Sequence of chain 1.A:
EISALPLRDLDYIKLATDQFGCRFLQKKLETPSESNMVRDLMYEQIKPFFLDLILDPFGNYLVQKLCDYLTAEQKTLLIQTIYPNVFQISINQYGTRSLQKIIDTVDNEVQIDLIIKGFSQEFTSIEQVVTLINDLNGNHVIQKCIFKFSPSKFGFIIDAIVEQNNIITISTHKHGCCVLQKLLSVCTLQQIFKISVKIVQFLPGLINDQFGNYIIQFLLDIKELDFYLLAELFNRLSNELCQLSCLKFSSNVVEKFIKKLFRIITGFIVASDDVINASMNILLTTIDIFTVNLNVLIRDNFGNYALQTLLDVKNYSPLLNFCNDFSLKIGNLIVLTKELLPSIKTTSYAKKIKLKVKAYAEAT

Binding-site contacts:
Ligand atom N3 contacts residue TYR320 of chain 1.A at 3.1 Å.
Ligand atom C2 contacts residue TYR320 of chain 1.A at 2.9 Å (hydrophobic).
Ligand atom O4 contacts residue LYS387 of chain 1.A at 3.0 Å (salt-bridge).
Ligand atom O2 contacts residue ASN216 of chain 1.A at 2.8 Å (h-bond).
Ligand atom N3 contacts residue TYR64 of chain 1.A at 3.2 Å.
Ligand atom N2 contacts residue GLU258 of chain 1.A at 2.7 Å (salt-bridge).
Ligand atom O2' contacts residue LYS251 of chain 1.A at 2.9 Å (salt-bridge).
Ligand atom C2 contacts residue GLN103 of chain 1.A at 3.1 Å.
Ligand atom C2 contacts residue TYR217 of chain 1.A at 3.0 Å (hydrophobic).
Ligand atom O2 contacts residue PHE252 of chain 1.A at 3.1 Å.
Ligand atom C2' contacts residue TYR320 of chain 1.A at 3.2 Å (hydrophobic).
Ligand atom O2 contacts residue ASN63 of chain 1.A at 3.1 Å (h-bond).
Ligand atom O2' contacts residue ARG26 of chain 1.A at 2.8 Å (salt-bridge).
Ligand atom C2 contacts residue TYR64 of chain 1.A at 3.2 Å (hydrophobic).
Ligand atom N7 contacts residue TYR217 of chain 1.A at 3.2 Å.
Ligand atom N3 contacts residue ASN142 of chain 1.A at 2.8 Å (h-bond).
Ligand atom C2 contacts residue GLU258 of chain 1.A at 3.1 Å.
Ligand atom O2 contacts residue TYR97 of chain 1.A at 3.1 Å.
Ligand atom O4 contacts residue ASN255 of chain 1.A at 3.2 Å.
Ligand atom O2' contacts residue GLN22 of chain 1.A at 2.1 Å (h-bond).
Ligand atom N3 contacts residue ASN319 of chain 1.A at 2.8 Å (h-bond).
Ligand atom N1 contacts residue TYR217 of chain 1.A at 3.1 Å (h-bond).
Ligand atom N1 contacts residue GLU258 of chain 1.A at 2.6 Å (salt-bridge).
Ligand atom N6 contacts residue GLN103 of chain 1.A at 3.2 Å (h-bond).
Ligand atom N3 contacts residue TYR217 of chain 1.A at 3.2 Å (h-bond).
Ligand atom N2 contacts residue SER254 of chain 1.A at 3.0 Å (h-bond).
Ligand atom O2 contacts residue ASN142 of chain 1.A at 2.8 Å (h-bond).
Ligand atom N6 contacts residue GLN29 of chain 1.A at 3.1 Å (h-bond).
Ligand atom N1 contacts residue GLN103 of chain 1.A at 2.7 Å (h-bond).
Ligand atom O4 contacts residue GLN220 of chain 1.A at 3.0 Å (h-bond).
Ligand atom N1 contacts residue GLN29 of chain 1.A at 2.8 Å (h-bond).
Ligand atom O2 contacts residue ASN319 of chain 1.A at 3.0 Å (h-bond).
Ligand atom O4 contacts residue GLN323 of chain 1.A at 3.0 Å (h-bond).
Ligand atom C6 contacts residue ARG100 of chain 1.A at 3.2 Å.
Ligand atom O4 contacts residue GLN67 of chain 1.A at 2.8 Å (h-bond).
Ligand atom O2 contacts residue HIS143 of chain 1.A at 2.9 Å (h-bond).
Ligand atom N3 contacts residue ASN216 of chain 1.A at 2.8 Å (h-bond).
Ligand atom N1 contacts residue TYR320 of chain 1.A at 3.0 Å (h-bond).
Ligand atom N3 contacts residue ASN63 of chain 1.A at 2.9 Å (h-bond).
Ligand atom N1 contacts residue GLN184 of chain 1.A at 3.0 Å (h-bond).

The small molecule below binds the protein below.
Small molecule (SMILES): Nc1ccn([C@@H]2O[C@H](CO[P](=O)(O)O[C@H]3[C@@H](O)[C@H](n4cnc5c(N)ncnc54)O[C@@H]3CO[P](=O)(O)O[C@H]3[C@@H](O)[C@H](n4ccc(=O)[nH]c4=O)O[C@@H]3CO[P](=O)(O)O[C@H]3[C@@H](O)[C@H](n4cnc5c(=O)nc(N)[nH]c54)O[C@@H]3CO[P](=O)(O)O[C@H]3[C@@H](O)[C@H](n4ccc(=O)[nH]c4=O)O[C@@H]3CO)[C@@H](O[P](=O)(O)OC[C@H]3O[C@@H](n4ccc(=O)[nH]c4=O)[C@H](O)[C@@H]3O[P](=O)(O)OC[C@H]3O[C@@H](n4cnc5c(N)ncnc54)[C@H](O)[C@@H]3O[P](=O)(O)OC[C@H]3O[C@@H](n4ccc(=O)[nH]c4=O)[C@H](O)[C@@H]3O[P](=O)(O)OC[C@H]3O[C@@H](n4cnc5c(N)ncnc54)[C@H](O)[C@@H]3O)[C@H]2O)c(=O)n1